Sequence of chain 29.A:
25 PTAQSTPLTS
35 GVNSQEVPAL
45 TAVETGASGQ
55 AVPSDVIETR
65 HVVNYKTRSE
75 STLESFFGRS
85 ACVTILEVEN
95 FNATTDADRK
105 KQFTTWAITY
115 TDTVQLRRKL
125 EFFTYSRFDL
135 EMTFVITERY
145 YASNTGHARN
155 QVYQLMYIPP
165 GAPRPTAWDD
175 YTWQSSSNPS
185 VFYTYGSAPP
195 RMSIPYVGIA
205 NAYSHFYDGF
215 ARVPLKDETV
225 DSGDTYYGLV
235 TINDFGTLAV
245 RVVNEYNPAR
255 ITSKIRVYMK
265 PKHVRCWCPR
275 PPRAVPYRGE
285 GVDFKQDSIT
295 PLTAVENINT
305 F

Binding-site contacts:
Ligand atom N5 contacts residue TYR250 of chain 28.A at 3.9 Å.
Ligand atom O1A contacts residue ALA146 of chain 29.A at 3.2 Å.
Ligand atom C1 contacts residue PRO252 of chain 28.A at 4.1 Å (hydrophobic).
Ligand atom O4 contacts residue PRO252 of chain 28.A at 4.0 Å.
Ligand atom N5 contacts residue TYR145 of chain 29.A at 2.6 Å (h-bond).
Ligand atom O4 contacts residue ASN251 of chain 28.A at 4.3 Å.
Ligand atom C1 contacts residue ALA146 of chain 29.A at 4.0 Å (hydrophobic).
Ligand atom C9 contacts residue TYR145 of chain 29.A at 4.2 Å (hydrophobic).
Ligand atom O10 contacts residue ASN96 of chain 28.A at 4.3 Å.
Ligand atom C4 contacts residue TYR250 of chain 28.A at 4.3 Å (hydrophobic).
Ligand atom C1 contacts residue SER147 of chain 29.A at 3.6 Å.
Ligand atom C7 contacts residue TYR145 of chain 29.A at 3.9 Å (hydrophobic).
Ligand atom O10 contacts residue TYR250 of chain 28.A at 2.3 Å (h-bond).
Ligand atom O1B contacts residue ALA146 of chain 29.A at 4.3 Å.
Ligand atom C4 contacts residue TYR145 of chain 29.A at 3.6 Å (hydrophobic).
Ligand atom C6 contacts residue ALA146 of chain 29.A at 4.3 Å (hydrophobic).
Ligand atom O1B contacts residue PRO252 of chain 28.A at 3.4 Å.
Ligand atom O9 contacts residue TYR145 of chain 29.A at 4.3 Å.
Ligand atom O1A contacts residue ASN148 of chain 29.A at 4.5 Å.
Ligand atom C11 contacts residue TYR145 of chain 29.A at 3.8 Å (hydrophobic).
Ligand atom C6 contacts residue TYR145 of chain 29.A at 3.4 Å (hydrophobic).
Ligand atom O1A contacts residue SER147 of chain 29.A at 3.1 Å (h-bond).
Ligand atom O4 contacts residue TYR250 of chain 28.A at 3.0 Å.
Ligand atom O8 contacts residue ALA146 of chain 29.A at 3.4 Å.
Ligand atom O1B contacts residue SER147 of chain 29.A at 2.6 Å (h-bond).
Ligand atom C10 contacts residue TYR250 of chain 28.A at 2.9 Å (hydrophobic).
Ligand atom C4 contacts residue PRO252 of chain 28.A at 4.3 Å (hydrophobic).
Ligand atom C8 contacts residue ALA146 of chain 29.A at 4.4 Å (hydrophobic).
Ligand atom C3 contacts residue PRO252 of chain 28.A at 4.3 Å (hydrophobic).
Ligand atom O4 contacts residue TYR145 of chain 29.A at 4.1 Å.
Ligand atom C11 contacts residue TYR250 of chain 28.A at 3.1 Å (hydrophobic).
Ligand atom C5 contacts residue TYR145 of chain 29.A at 3.4 Å (hydrophobic).
Ligand atom C10 contacts residue TYR145 of chain 29.A at 3.6 Å (hydrophobic).
Ligand atom C11 contacts residue ARG143 of chain 29.A at 3.9 Å.

This small molecule binds to this protein.
Small molecule (SMILES): CCCCO[C@]1(C(=O)O)C[C@H](O)[C@@H](NC(C)=O)[C@H]([C@H](O)[C@H](O)CO)O1

Sequence of chain 28.A:
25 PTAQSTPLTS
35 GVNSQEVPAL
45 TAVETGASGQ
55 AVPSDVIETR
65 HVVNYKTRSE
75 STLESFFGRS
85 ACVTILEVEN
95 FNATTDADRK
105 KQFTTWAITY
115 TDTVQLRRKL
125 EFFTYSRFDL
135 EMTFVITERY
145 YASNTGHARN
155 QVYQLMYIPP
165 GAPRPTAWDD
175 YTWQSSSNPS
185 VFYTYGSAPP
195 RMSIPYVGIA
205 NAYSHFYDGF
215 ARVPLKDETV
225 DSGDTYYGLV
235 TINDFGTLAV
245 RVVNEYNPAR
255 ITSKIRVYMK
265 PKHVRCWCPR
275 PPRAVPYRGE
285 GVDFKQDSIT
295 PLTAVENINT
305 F